Sequence of chain 1.C:
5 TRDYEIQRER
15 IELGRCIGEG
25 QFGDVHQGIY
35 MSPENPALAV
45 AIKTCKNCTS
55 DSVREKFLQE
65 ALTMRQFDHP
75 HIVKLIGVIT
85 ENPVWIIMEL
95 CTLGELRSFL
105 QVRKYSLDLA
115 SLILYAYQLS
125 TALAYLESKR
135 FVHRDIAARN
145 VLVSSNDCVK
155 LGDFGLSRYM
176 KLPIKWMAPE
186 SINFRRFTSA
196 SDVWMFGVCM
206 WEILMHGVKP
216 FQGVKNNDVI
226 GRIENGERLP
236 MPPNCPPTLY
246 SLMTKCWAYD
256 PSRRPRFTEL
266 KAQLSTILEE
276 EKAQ

Binding-site contacts:
Ligand atom C21 contacts residue ARG143 of chain 1.C at 3.2 Å.
Ligand atom O23 contacts residue ASP157 of chain 1.C at 3.5 Å (salt-bridge).
Ligand atom N3 contacts residue ILE21 of chain 1.C at 3.6 Å.
Ligand atom N25 contacts residue CYS95 of chain 1.C at 2.9 Å (h-bond).
Ligand atom C4 contacts residue LEU146 of chain 1.C at 3.5 Å (hydrophobic).
Ligand atom C30 contacts residue GLY98 of chain 1.C at 3.6 Å.
Ligand atom C6 contacts residue ALA45 of chain 1.C at 3.7 Å (hydrophobic).
Ligand atom C15 contacts residue VAL29 of chain 1.C at 3.7 Å (hydrophobic).
Ligand atom F10 contacts residue GLU93 of chain 1.C at 3.5 Å.
Ligand atom C24 contacts residue ASN144 of chain 1.C at 3.4 Å.
Ligand atom F9 contacts residue ASP157 of chain 1.C at 3.1 Å.
Ligand atom C26 contacts residue CYS95 of chain 1.C at 3.5 Å (hydrophobic).
Ligand atom C15 contacts residue GLU23 of chain 1.C at 3.5 Å.
Ligand atom C16 contacts residue GLU23 of chain 1.C at 3.5 Å.
Ligand atom N3 contacts residue LEU146 of chain 1.C at 3.7 Å.
Ligand atom N1 contacts residue CYS95 of chain 1.C at 3.0 Å (h-bond).
Ligand atom F9 contacts residue LEU146 of chain 1.C at 3.6 Å.
Ligand atom C26 contacts residue GLY98 of chain 1.C at 3.6 Å.
Ligand atom C29 contacts residue GLY98 of chain 1.C at 3.5 Å.
Ligand atom C6 contacts residue LEU146 of chain 1.C at 3.6 Å (hydrophobic).
Ligand atom O23 contacts residue LEU160 of chain 1.C at 3.6 Å.
Ligand atom F10 contacts residue MET92 of chain 1.C at 3.2 Å.
Ligand atom C34 contacts residue ARG19 of chain 1.C at 3.7 Å.
Ligand atom C24 contacts residue ASP157 of chain 1.C at 3.6 Å.
Ligand atom C5 contacts residue ALA45 of chain 1.C at 3.7 Å (hydrophobic).
Ligand atom C24 contacts residue SER161 of chain 1.C at 3.5 Å.
Ligand atom C24 contacts residue LEU160 of chain 1.C at 3.6 Å (hydrophobic).
Ligand atom F11 contacts residue ALA45 of chain 1.C at 3.6 Å.
Ligand atom C6 contacts residue CYS95 of chain 1.C at 3.8 Å (hydrophobic).
Ligand atom C29 contacts residue CYS95 of chain 1.C at 3.4 Å (hydrophobic).
Ligand atom N1 contacts residue LEU146 of chain 1.C at 3.7 Å.
Ligand atom N25 contacts residue LEU94 of chain 1.C at 3.6 Å.
Ligand atom C5 contacts residue LEU146 of chain 1.C at 3.5 Å (hydrophobic).
Ligand atom C6 contacts residue GLU93 of chain 1.C at 3.3 Å.
Ligand atom O22 contacts residue LEU146 of chain 1.C at 3.5 Å.
Ligand atom C35 contacts residue ARG19 of chain 1.C at 3.6 Å.
Ligand atom C27 contacts residue GLY98 of chain 1.C at 3.7 Å.
Ligand atom F11 contacts residue LEU160 of chain 1.C at 3.6 Å.
Ligand atom N1 contacts residue LEU94 of chain 1.C at 3.6 Å.
Ligand atom O22 contacts residue GLY156 of chain 1.C at 3.4 Å.

The small molecule below binds the protein below.
Small molecule (SMILES): CN(c1ncccc1CNc1nc(Nc2ccc3c(c2)CCC(=O)N3)ncc1C(F)(F)F)S(C)(=O)=O